Sequence of chain 3.B:
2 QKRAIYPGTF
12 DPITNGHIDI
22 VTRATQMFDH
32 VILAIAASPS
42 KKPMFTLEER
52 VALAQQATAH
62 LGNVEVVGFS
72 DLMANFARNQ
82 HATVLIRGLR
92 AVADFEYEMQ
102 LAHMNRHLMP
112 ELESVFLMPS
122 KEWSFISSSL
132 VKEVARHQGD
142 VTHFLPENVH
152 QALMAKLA

This protein binds this small molecule.
Small molecule (SMILES): COc1ccc2[nH]c(C)cc2c1

Sequence of chain 2.B:
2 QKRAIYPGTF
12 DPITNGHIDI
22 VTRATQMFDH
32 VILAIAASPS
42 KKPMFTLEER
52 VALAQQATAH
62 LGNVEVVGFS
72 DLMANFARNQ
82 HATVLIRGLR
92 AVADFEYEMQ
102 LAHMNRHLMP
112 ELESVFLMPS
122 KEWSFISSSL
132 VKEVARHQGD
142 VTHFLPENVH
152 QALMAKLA

Binding-site contacts:
Ligand atom C6 contacts residue MET74 of chain 2.B at 3.9 Å (hydrophobic).
Ligand atom C2 contacts residue ASN106 of chain 2.B at 4.3 Å.
Ligand atom C4 contacts residue ASN106 of chain 2.B at 3.3 Å.
Ligand atom C1 contacts residue MET74 of chain 2.B at 3.9 Å (hydrophobic).
Ligand atom C9 contacts residue PRO8 of chain 2.B at 4.2 Å (hydrophobic).
Ligand atom C8 contacts residue ARG88 of chain 2.B at 4.0 Å.
Ligand atom C7 contacts residue MET74 of chain 2.B at 4.4 Å (hydrophobic).
Ligand atom C12 contacts residue PHE70 of chain 2.B at 4.4 Å (hydrophobic).
Ligand atom C4 contacts residue LEU86 of chain 2.B at 4.3 Å (hydrophobic).
Ligand atom N3 contacts residue MET74 of chain 2.B at 4.5 Å.
Ligand atom N3 contacts residue LEU102 of chain 2.B at 3.4 Å.
Ligand atom C7 contacts residue ASN106 of chain 2.B at 3.3 Å.
Ligand atom C8 contacts residue PRO8 of chain 2.B at 3.9 Å (hydrophobic).
Ligand atom C10 contacts residue VAL135 of chain 3.B at 4.3 Å (hydrophobic).
Ligand atom C6 contacts residue GLU134 of chain 3.B at 4.4 Å.
Ligand atom C4 contacts residue MET74 of chain 2.B at 4.0 Å (hydrophobic).
Ligand atom O11 contacts residue GLY9 of chain 2.B at 4.1 Å.
Ligand atom C1 contacts residue LEU102 of chain 2.B at 3.8 Å (hydrophobic).
Ligand atom C12 contacts residue PRO8 of chain 2.B at 4.4 Å (hydrophobic).
Ligand atom C10 contacts residue LEU131 of chain 3.B at 4.5 Å (hydrophobic).
Ligand atom C5 contacts residue MET74 of chain 2.B at 3.7 Å (hydrophobic).
Ligand atom C6 contacts residue LEU102 of chain 2.B at 4.0 Å (hydrophobic).
Ligand atom C12 contacts residue ALA37 of chain 2.B at 3.8 Å (hydrophobic).
Ligand atom C9 contacts residue MET74 of chain 2.B at 3.8 Å (hydrophobic).
Ligand atom N3 contacts residue ASN106 of chain 2.B at 2.8 Å (h-bond).
Ligand atom C2 contacts residue MET74 of chain 2.B at 3.6 Å (hydrophobic).
Ligand atom C8 contacts residue LEU102 of chain 2.B at 4.4 Å (hydrophobic).
Ligand atom C12 contacts residue GLY9 of chain 2.B at 4.1 Å.
Ligand atom C2 contacts residue LEU102 of chain 2.B at 4.3 Å (hydrophobic).
Ligand atom O11 contacts residue MET74 of chain 2.B at 4.0 Å.
Ligand atom C8 contacts residue ASN106 of chain 2.B at 4.5 Å.
Ligand atom C7 contacts residue LEU102 of chain 2.B at 3.6 Å (hydrophobic).
Ligand atom C1 contacts residue ASN106 of chain 2.B at 3.2 Å.
Ligand atom C10 contacts residue ASN106 of chain 2.B at 3.3 Å.
Ligand atom C8 contacts residue MET74 of chain 2.B at 4.0 Å (hydrophobic).
Ligand atom C6 contacts residue ASN106 of chain 2.B at 4.1 Å.
Ligand atom C10 contacts residue MET105 of chain 2.B at 3.6 Å (hydrophobic).
Ligand atom O11 contacts residue PRO8 of chain 2.B at 3.6 Å.
Ligand atom C4 contacts residue LEU102 of chain 2.B at 3.9 Å (hydrophobic).
Ligand atom C10 contacts residue LEU102 of chain 2.B at 3.9 Å (hydrophobic).